Sequence of chain 1.B:
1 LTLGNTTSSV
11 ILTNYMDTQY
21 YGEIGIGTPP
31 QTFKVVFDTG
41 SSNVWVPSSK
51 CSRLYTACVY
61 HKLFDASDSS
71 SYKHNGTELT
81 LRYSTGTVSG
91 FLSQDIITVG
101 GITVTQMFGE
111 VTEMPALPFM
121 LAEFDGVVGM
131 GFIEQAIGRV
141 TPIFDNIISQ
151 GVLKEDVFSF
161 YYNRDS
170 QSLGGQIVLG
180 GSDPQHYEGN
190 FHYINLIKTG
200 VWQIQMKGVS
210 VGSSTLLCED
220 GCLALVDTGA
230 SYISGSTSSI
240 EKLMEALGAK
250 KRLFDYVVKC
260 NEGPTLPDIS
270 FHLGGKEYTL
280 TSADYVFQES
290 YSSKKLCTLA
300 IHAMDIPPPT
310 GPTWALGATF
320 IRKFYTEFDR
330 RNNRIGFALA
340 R

The small molecule below binds the protein below.
Small molecule (SMILES): COCCCOc1cc(C(=O)N(C[C@@H]2CNC[C@H]2NS(=O)(=O)Cc2ccccc2)C(C)C)ccc1OC

Binding-site contacts:
Ligand atom C31 contacts residue THR18 of chain 1.B at 3.5 Å.
Ligand atom C17 contacts residue ASP38 of chain 1.B at 3.4 Å.
Ligand atom N10 contacts residue ASP226 of chain 1.B at 2.8 Å (salt-bridge).
Ligand atom C25 contacts residue VAL36 of chain 1.B at 3.7 Å (hydrophobic).
Ligand atom O19 contacts residue GLN19 of chain 1.B at 3.6 Å.
Ligand atom C31 contacts residue ALA229 of chain 1.B at 3.4 Å (hydrophobic).
Ligand atom C13 contacts residue PHE124 of chain 1.B at 3.7 Å (hydrophobic).
Ligand atom C8 contacts residue GLY228 of chain 1.B at 3.7 Å.
Ligand atom O12 contacts residue DMS1 of chain 1.H at 3.1 Å (h-bond).
Ligand atom C9 contacts residue DMS1 of chain 1.I at 3.7 Å.
Ligand atom C30 contacts residue DMS1 of chain 1.I at 3.7 Å.
Ligand atom C18 contacts residue ASP38 of chain 1.B at 3.2 Å.
Ligand atom C30 contacts residue PRO118 of chain 1.B at 3.6 Å (hydrophobic).
Ligand atom O23 contacts residue TYR20 of chain 1.B at 3.1 Å (h-bond).
Ligand atom O37 contacts residue TYR83 of chain 1.B at 3.6 Å.
Ligand atom C33 contacts residue LEU224 of chain 1.B at 3.7 Å (hydrophobic).
Ligand atom O21 contacts residue PHE124 of chain 1.B at 3.6 Å.
Ligand atom C30 contacts residue LEU121 of chain 1.B at 3.6 Å (hydrophobic).
Ligand atom C28 contacts residue ILE305 of chain 1.B at 3.7 Å (hydrophobic).
Ligand atom C25 contacts residue GLY228 of chain 1.B at 3.3 Å.
Ligand atom O23 contacts residue THR18 of chain 1.B at 3.5 Å (h-bond).
Ligand atom N10 contacts residue ASP38 of chain 1.B at 2.8 Å (salt-bridge).
Ligand atom C34 contacts residue THR309 of chain 1.B at 3.6 Å.
Ligand atom C27 contacts residue VAL127 of chain 1.B at 3.6 Å (hydrophobic).
Ligand atom O37 contacts residue SER84 of chain 1.B at 3.2 Å (h-bond).
Ligand atom C31 contacts residue THR227 of chain 1.B at 3.5 Å.
Ligand atom C17 contacts residue GLY228 of chain 1.B at 3.3 Å.
Ligand atom O21 contacts residue DMS1 of chain 1.I at 3.5 Å.
Ligand atom C24 contacts residue SER230 of chain 1.B at 3.4 Å.
Ligand atom O19 contacts residue DMS1 of chain 1.I at 3.3 Å.
Ligand atom C24 contacts residue THR18 of chain 1.B at 3.3 Å.
Ligand atom C17 contacts residue ASP226 of chain 1.B at 3.5 Å.
Ligand atom O36 contacts residue SER84 of chain 1.B at 3.6 Å (h-bond).
Ligand atom C33 contacts residue GLY40 of chain 1.B at 3.6 Å.
Ligand atom C1 contacts residue THR85 of chain 1.B at 3.4 Å.
Ligand atom C3 contacts residue TYR83 of chain 1.B at 3.7 Å (hydrophobic).
Ligand atom O23 contacts residue GLN19 of chain 1.B at 3.5 Å.
Ligand atom O36 contacts residue THR85 of chain 1.B at 3.4 Å (h-bond).
Ligand atom O12 contacts residue THR85 of chain 1.B at 2.7 Å (h-bond).
Ligand atom C18 contacts residue GLY40 of chain 1.B at 3.4 Å.